Binding-site contacts:
Ligand atom O2 contacts residue PHE308 of chain 1.B at 3.7 Å.
Ligand atom C10 contacts residue MET293 of chain 1.B at 3.5 Å (hydrophobic).
Ligand atom C4 contacts residue PHE308 of chain 1.B at 3.8 Å (hydrophobic).
Ligand atom O3 contacts residue HIS96 of chain 1.B at 2.7 Å (h-bond).
Ligand atom C12 contacts residue TRP268 of chain 1.B at 3.7 Å (hydrophobic).
Ligand atom O2 contacts residue ILE272 of chain 1.B at 3.7 Å.
Ligand atom O1 contacts residue GLN305 of chain 1.B at 2.9 Å (h-bond).
Ligand atom C11 contacts residue GLN305 of chain 1.B at 4.4 Å.
Ligand atom C2 contacts residue ILE272 of chain 1.B at 4.4 Å (hydrophobic).
Ligand atom C3 contacts residue PHE308 of chain 1.B at 3.4 Å (hydrophobic).
Ligand atom C11 contacts residue TRP268 of chain 1.B at 4.3 Å (hydrophobic).
Ligand atom C6 contacts residue PHE276 of chain 1.B at 4.0 Å (hydrophobic).
Ligand atom C13 contacts residue HIS96 of chain 1.B at 3.9 Å.
Ligand atom C1 contacts residue PHE276 of chain 1.B at 4.1 Å (hydrophobic).
Ligand atom C3 contacts residue GLN305 of chain 1.B at 4.3 Å.
Ligand atom C11 contacts residue TYR95 of chain 1.B at 4.2 Å (hydrophobic).
Ligand atom C7 contacts residue ILE272 of chain 1.B at 4.3 Å (hydrophobic).
Ligand atom C10 contacts residue SER304 of chain 1.B at 4.2 Å.
Ligand atom C5 contacts residue PHE308 of chain 1.B at 3.9 Å (hydrophobic).
Ligand atom C11 contacts residue ILE272 of chain 1.B at 3.6 Å (hydrophobic).
Ligand atom C5 contacts residue ILE272 of chain 1.B at 4.2 Å (hydrophobic).
Ligand atom C12 contacts residue ILE272 of chain 1.B at 4.0 Å (hydrophobic).
Ligand atom C6 contacts residue PHE308 of chain 1.B at 3.8 Å (hydrophobic).
Ligand atom C11 contacts residue ASN257 of chain 1.B at 3.5 Å.
Ligand atom C1 contacts residue PHE308 of chain 1.B at 3.7 Å (hydrophobic).
Ligand atom C9 contacts residue PHE308 of chain 1.B at 4.3 Å (hydrophobic).
Ligand atom C2 contacts residue PHE308 of chain 1.B at 3.4 Å (hydrophobic).
Ligand atom O1 contacts residue PHE308 of chain 1.B at 3.3 Å.
Ligand atom C8 contacts residue MET209 of chain 1.B at 4.0 Å (hydrophobic).
Ligand atom C12 contacts residue THR269 of chain 1.B at 3.6 Å.
Ligand atom C9 contacts residue PHE276 of chain 1.B at 3.9 Å (hydrophobic).
Ligand atom C2 contacts residue GLN305 of chain 1.B at 4.1 Å.
Ligand atom C12 contacts residue TYR265 of chain 1.B at 4.0 Å (hydrophobic).
Ligand atom O2 contacts residue GLN305 of chain 1.B at 3.5 Å (h-bond).
Ligand atom C10 contacts residue GLN305 of chain 1.B at 3.3 Å.
Ligand atom C12 contacts residue GLN305 of chain 1.B at 4.0 Å.
Ligand atom C4 contacts residue ILE272 of chain 1.B at 3.9 Å (hydrophobic).
Ligand atom C3 contacts residue ILE272 of chain 1.B at 4.0 Å (hydrophobic).
Ligand atom C12 contacts residue ASN257 of chain 1.B at 3.7 Å.
Ligand atom C10 contacts residue PHE308 of chain 1.B at 3.9 Å (hydrophobic).

A small-molecule ligand and the protein it binds are described below.
Small molecule (SMILES): CCOc1cc2c(cc1OC)CCN(C=O)C2

Sequence of chain 1.B:
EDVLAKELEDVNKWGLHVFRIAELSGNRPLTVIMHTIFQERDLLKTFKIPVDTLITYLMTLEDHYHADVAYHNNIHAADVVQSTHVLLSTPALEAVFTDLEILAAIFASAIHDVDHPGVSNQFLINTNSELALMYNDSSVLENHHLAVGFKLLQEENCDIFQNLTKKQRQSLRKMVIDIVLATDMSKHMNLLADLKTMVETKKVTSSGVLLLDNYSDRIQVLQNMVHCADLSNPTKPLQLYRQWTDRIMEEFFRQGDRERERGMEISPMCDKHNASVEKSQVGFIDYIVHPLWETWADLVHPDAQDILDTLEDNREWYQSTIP